Sequence of chain 2.A:
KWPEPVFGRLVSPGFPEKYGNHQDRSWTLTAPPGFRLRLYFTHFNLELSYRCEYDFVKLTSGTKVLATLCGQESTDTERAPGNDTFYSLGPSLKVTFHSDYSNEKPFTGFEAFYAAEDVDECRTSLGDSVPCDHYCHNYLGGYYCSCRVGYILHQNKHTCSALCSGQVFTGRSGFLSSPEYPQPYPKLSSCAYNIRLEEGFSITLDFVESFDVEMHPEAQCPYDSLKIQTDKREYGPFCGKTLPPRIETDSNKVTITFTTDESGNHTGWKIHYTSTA

This small molecule binds to this protein.
Small molecule (SMILES): CC(=O)N[C@@H]1[C@@H](O)[C@H](O)[C@@H](CO)O[C@H]1O

Binding-site contacts:
Ligand atom C2 contacts residue ASN83 of chain 1.A at 2.3 Å.
Ligand atom O7 contacts residue ASN83 of chain 1.A at 3.7 Å.
Ligand atom C8 contacts residue ASN83 of chain 1.A at 4.5 Å.
Ligand atom O5 contacts residue ASN83 of chain 1.A at 2.4 Å (h-bond).
Ligand atom C1 contacts residue ASN83 of chain 1.A at 1.4 Å.
Ligand atom C4 contacts residue ASN83 of chain 1.A at 4.2 Å.
Ligand atom C3 contacts residue ASN83 of chain 1.A at 3.7 Å.
Ligand atom C5 contacts residue ASN83 of chain 1.A at 3.7 Å.
Ligand atom C7 contacts residue ASN83 of chain 1.A at 3.4 Å.
Ligand atom N2 contacts residue ASN83 of chain 1.A at 2.7 Å (h-bond).
Ligand atom O6 contacts residue TYR135 of chain 2.A at 4.1 Å.

Sequence of chain 1.A:
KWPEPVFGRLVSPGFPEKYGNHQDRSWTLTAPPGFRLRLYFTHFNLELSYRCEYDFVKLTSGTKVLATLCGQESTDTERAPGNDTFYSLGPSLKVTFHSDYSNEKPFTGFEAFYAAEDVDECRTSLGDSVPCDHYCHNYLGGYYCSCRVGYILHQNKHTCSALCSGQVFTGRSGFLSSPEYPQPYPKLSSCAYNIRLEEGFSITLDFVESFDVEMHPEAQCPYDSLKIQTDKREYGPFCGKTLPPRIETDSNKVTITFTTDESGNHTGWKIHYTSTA